Binding-site contacts:
Ligand atom O1 contacts residue GLY53 of chain 1.Q at 2.7 Å (h-bond).
Ligand atom S contacts residue GLY53 of chain 1.Q at 4.0 Å.
Ligand atom C13 contacts residue GLY53 of chain 1.Q at 3.5 Å.
Ligand atom C14 contacts residue VAL57 of chain 1.Q at 4.2 Å (hydrophobic).
Ligand atom C16 contacts residue GLY53 of chain 1.Q at 3.5 Å.
Ligand atom C13 contacts residue GLY58 of chain 1.Q at 3.8 Å.
Ligand atom O2 contacts residue ILE51 of chain 1.Q at 3.9 Å.
Ligand atom C12 contacts residue GLY53 of chain 1.Q at 3.3 Å.
Ligand atom O2 contacts residue GLU52 of chain 1.Q at 4.4 Å.
Ligand atom N contacts residue GLY53 of chain 1.Q at 4.1 Å.
Ligand atom C15 contacts residue GLY53 of chain 1.Q at 3.6 Å.
Ligand atom C14 contacts residue GLY53 of chain 1.Q at 3.6 Å.
Ligand atom C12 contacts residue GLU52 of chain 1.Q at 3.5 Å.
Ligand atom C11 contacts residue GLY53 of chain 1.Q at 3.5 Å.
Ligand atom O1 contacts residue GLU52 of chain 1.Q at 3.5 Å.
Ligand atom C15 contacts residue ASP54 of chain 1.Q at 3.8 Å.
Ligand atom C14 contacts residue GLY58 of chain 1.Q at 4.2 Å.
Ligand atom C13 contacts residue GLU52 of chain 1.Q at 3.7 Å.
Ligand atom C16 contacts residue ASP54 of chain 1.Q at 4.1 Å.

Sequence of chain 1.Q:
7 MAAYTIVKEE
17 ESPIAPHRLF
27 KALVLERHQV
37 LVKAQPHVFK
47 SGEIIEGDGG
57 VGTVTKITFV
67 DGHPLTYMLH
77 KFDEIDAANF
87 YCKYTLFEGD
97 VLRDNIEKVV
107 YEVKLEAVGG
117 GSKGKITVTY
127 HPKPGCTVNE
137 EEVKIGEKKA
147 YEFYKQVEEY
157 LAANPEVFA

This small molecule binds to this protein.
Small molecule (SMILES): O=S(=O)(O)c1cccc2cccc(Nc3ccccc3)c12